Binding-site contacts:
Ligand atom C4 contacts residue GLN137 of chain 1.A at 3.4 Å.
Ligand atom C6 contacts residue GLN138 of chain 1.A at 3.9 Å.
Ligand atom HG contacts residue LEU205 of chain 1.A at 4.1 Å.
Ligand atom C5 contacts residue PRO139 of chain 1.A at 3.3 Å (hydrophobic).
Ligand atom C7 contacts residue GLN137 of chain 1.A at 3.5 Å.
Ligand atom HG contacts residue GLU206 of chain 1.A at 3.5 Å.
Ligand atom C7 contacts residue PRO139 of chain 1.A at 4.0 Å (hydrophobic).
Ligand atom C7 contacts residue VAL136 of chain 1.A at 4.0 Å (hydrophobic).
Ligand atom C6 contacts residue GLN137 of chain 1.A at 3.1 Å.
Ligand atom HG contacts residue GLN137 of chain 1.A at 3.9 Å.
Ligand atom C2 contacts residue GLN137 of chain 1.A at 4.2 Å.
Ligand atom C5 contacts residue GLN138 of chain 1.A at 3.4 Å.
Ligand atom HG contacts residue PRO139 of chain 1.A at 4.3 Å.
Ligand atom C7 contacts residue GLN138 of chain 1.A at 3.6 Å.
Ligand atom C3 contacts residue PRO139 of chain 1.A at 3.5 Å (hydrophobic).
Ligand atom HG contacts residue CYS207 of chain 1.A at 2.7 Å.
Ligand atom C3 contacts residue GLN137 of chain 1.A at 4.5 Å.
Ligand atom C3 contacts residue GLN138 of chain 1.A at 4.2 Å.
Ligand atom C5 contacts residue GLU206 of chain 1.A at 3.5 Å.
Ligand atom C2 contacts residue PRO139 of chain 1.A at 4.2 Å (hydrophobic).
Ligand atom HG contacts residue VAL136 of chain 1.A at 2.7 Å.
Ligand atom HG contacts residue GLN138 of chain 1.A at 3.0 Å.
Ligand atom C5 contacts residue GLN137 of chain 1.A at 4.2 Å.
Ligand atom C7 contacts residue GLU206 of chain 1.A at 4.1 Å.
Ligand atom C6 contacts residue VAL136 of chain 1.A at 4.3 Å (hydrophobic).

A protein and the small-molecule ligand that binds it are described below.
Small molecule (SMILES): O=C(O)c1ccc([Hg]O)cc1

Sequence of chain 1.A:
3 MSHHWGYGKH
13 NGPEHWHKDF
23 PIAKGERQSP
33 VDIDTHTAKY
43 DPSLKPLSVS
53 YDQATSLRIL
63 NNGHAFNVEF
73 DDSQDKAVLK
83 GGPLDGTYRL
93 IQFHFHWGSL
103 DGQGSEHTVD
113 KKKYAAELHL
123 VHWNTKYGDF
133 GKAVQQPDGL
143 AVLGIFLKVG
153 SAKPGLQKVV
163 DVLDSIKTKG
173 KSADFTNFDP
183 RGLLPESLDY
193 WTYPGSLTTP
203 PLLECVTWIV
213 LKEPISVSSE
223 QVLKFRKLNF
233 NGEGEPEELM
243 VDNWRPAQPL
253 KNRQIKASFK